Binding-site contacts:
Ligand atom C1 contacts residue TYR15 of chain 1.A at 4.0 Å (hydrophobic).
Ligand atom C4 contacts residue ARG166 of chain 1.A at 3.8 Å.
Ligand atom C3 contacts residue TYR15 of chain 1.A at 4.3 Å (hydrophobic).
Ligand atom O6 contacts residue THR98 of chain 1.A at 2.9 Å (h-bond).
Ligand atom O6 contacts residue GLY99 of chain 1.A at 4.2 Å.
Ligand atom C3 contacts residue THR98 of chain 1.A at 3.3 Å.
Ligand atom C1 contacts residue PHE197 of chain 1.A at 4.0 Å (hydrophobic).
Ligand atom C2 contacts residue PHE197 of chain 1.A at 4.2 Å (hydrophobic).
Ligand atom O5 contacts residue TYR15 of chain 1.A at 4.1 Å.
Ligand atom O6 contacts residue ARG166 of chain 1.A at 3.1 Å (salt-bridge).
Ligand atom O5 contacts residue PHE197 of chain 1.A at 3.9 Å.
Ligand atom C4 contacts residue VAL97 of chain 1.A at 4.3 Å (hydrophobic).
Ligand atom C3 contacts residue VAL97 of chain 1.A at 3.9 Å (hydrophobic).
Ligand atom C4 contacts residue PHE147 of chain 1.A at 4.2 Å (hydrophobic).
Ligand atom C3 contacts residue ARG166 of chain 1.A at 4.0 Å.
Ligand atom C2 contacts residue TYR15 of chain 1.A at 3.7 Å (hydrophobic).
Ligand atom C4 contacts residue THR98 of chain 1.A at 3.3 Å.
Ligand atom C4 contacts residue TYR15 of chain 1.A at 4.0 Å (hydrophobic).
Ligand atom C4 contacts residue THR148 of chain 1.A at 3.4 Å.

Sequence of chain 1.A:
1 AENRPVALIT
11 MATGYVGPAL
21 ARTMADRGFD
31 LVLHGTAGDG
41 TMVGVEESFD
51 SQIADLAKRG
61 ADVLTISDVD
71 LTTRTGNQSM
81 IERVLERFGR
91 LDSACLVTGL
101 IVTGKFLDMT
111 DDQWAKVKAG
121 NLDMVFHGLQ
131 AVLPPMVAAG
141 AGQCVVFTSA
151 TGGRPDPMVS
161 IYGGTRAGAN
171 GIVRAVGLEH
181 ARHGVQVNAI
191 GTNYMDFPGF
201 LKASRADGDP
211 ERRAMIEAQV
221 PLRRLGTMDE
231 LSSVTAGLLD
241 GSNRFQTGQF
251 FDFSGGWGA

This small molecule binds to this protein.
Small molecule (SMILES): C[C@@H](O)[C@@H](C)O